Sequence of chain 1.A:
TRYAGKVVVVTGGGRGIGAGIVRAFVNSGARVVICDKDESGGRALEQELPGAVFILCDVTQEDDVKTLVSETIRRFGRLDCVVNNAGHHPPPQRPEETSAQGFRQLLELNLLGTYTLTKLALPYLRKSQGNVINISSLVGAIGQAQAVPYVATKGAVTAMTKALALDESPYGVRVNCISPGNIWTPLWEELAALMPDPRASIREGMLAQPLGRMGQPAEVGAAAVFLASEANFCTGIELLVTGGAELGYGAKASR

Binding-site contacts:
Ligand atom O contacts residue ALA149 of chain 1.A at 3.1 Å (h-bond).
Ligand atom C13 contacts residue NAD1 of chain 1.B at 3.5 Å.
Ligand atom O contacts residue PRO96 of chain 1.A at 3.8 Å.
Ligand atom O3 contacts residue GLN150 of chain 1.A at 3.4 Å (h-bond).
Ligand atom O contacts residue GLN150 of chain 1.A at 3.8 Å.
Ligand atom C12 contacts residue TYR253 of chain 3.A at 3.6 Å (hydrophobic).
Ligand atom C7 contacts residue TRP192 of chain 1.A at 3.5 Å (hydrophobic).
Ligand atom C13 contacts residue SER141 of chain 1.A at 3.7 Å.
Ligand atom C contacts residue PRO96 of chain 1.A at 3.7 Å (hydrophobic).
Ligand atom C16 contacts residue GLN148 of chain 1.A at 3.3 Å.
Ligand atom C contacts residue ALA149 of chain 1.A at 3.8 Å (hydrophobic).
Ligand atom O1 contacts residue HIS93 of chain 1.A at 3.3 Å.
Ligand atom O3 contacts residue HIS93 of chain 1.A at 3.7 Å.
Ligand atom C13 contacts residue TYR253 of chain 3.A at 3.7 Å (hydrophobic).
Ligand atom C6 contacts residue LEU195 of chain 1.A at 3.7 Å (hydrophobic).
Ligand atom C6 contacts residue TRP192 of chain 1.A at 3.3 Å (hydrophobic).
Ligand atom F contacts residue NAD1 of chain 1.B at 3.7 Å.
Ligand atom C15 contacts residue TYR154 of chain 1.A at 3.5 Å (hydrophobic).
Ligand atom C10 contacts residue HIS93 of chain 1.A at 3.8 Å.
Ligand atom C11 contacts residue ASN186 of chain 1.A at 3.5 Å.
Ligand atom O2 contacts residue SER141 of chain 1.A at 2.6 Å (h-bond).
Ligand atom C12 contacts residue ASN186 of chain 1.A at 3.4 Å.
Ligand atom C14 contacts residue SER141 of chain 1.A at 3.5 Å.
Ligand atom C14 contacts residue NAD1 of chain 1.B at 3.2 Å.
Ligand atom O2 contacts residue TYR154 of chain 1.A at 2.5 Å (h-bond).
Ligand atom F contacts residue VAL143 of chain 1.A at 3.5 Å.
Ligand atom C16 contacts residue HIS93 of chain 1.A at 3.8 Å.
Ligand atom F contacts residue TYR253 of chain 3.A at 2.9 Å.
Ligand atom F contacts residue SER141 of chain 1.A at 2.9 Å.
Ligand atom O3 contacts residue ALA151 of chain 1.A at 3.7 Å.
Ligand atom C9 contacts residue HIS93 of chain 1.A at 3.7 Å.
Ligand atom C14 contacts residue TYR154 of chain 1.A at 3.4 Å (hydrophobic).
Ligand atom O3 contacts residue ALA149 of chain 1.A at 2.7 Å (h-bond).
Ligand atom C15 contacts residue NAD1 of chain 1.B at 3.7 Å.
Ligand atom C15 contacts residue HIS93 of chain 1.A at 3.5 Å.
Ligand atom C17 contacts residue GLN148 of chain 1.A at 3.7 Å.
Ligand atom O3 contacts residue GLN148 of chain 1.A at 3.6 Å.
Ligand atom F contacts residue PRO184 of chain 1.A at 3.8 Å.
Ligand atom O2 contacts residue NAD1 of chain 1.B at 2.9 Å.
Ligand atom C17 contacts residue ALA149 of chain 1.A at 3.6 Å (hydrophobic).

A protein and the small-molecule ligand that binds it are described below.
Small molecule (SMILES): O=C(c1ccc(F)c(O)c1)c1cccc(-c2ccc(O)c(O)c2)n1

Sequence of chain 3.A:
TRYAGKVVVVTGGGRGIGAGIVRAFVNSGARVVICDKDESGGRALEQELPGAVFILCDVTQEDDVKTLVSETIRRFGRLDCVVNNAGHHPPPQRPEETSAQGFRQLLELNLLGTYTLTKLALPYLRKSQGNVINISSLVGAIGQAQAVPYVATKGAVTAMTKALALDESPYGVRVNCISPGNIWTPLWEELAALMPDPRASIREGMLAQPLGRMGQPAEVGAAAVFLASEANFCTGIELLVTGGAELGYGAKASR